Sequence of chain 1.F:
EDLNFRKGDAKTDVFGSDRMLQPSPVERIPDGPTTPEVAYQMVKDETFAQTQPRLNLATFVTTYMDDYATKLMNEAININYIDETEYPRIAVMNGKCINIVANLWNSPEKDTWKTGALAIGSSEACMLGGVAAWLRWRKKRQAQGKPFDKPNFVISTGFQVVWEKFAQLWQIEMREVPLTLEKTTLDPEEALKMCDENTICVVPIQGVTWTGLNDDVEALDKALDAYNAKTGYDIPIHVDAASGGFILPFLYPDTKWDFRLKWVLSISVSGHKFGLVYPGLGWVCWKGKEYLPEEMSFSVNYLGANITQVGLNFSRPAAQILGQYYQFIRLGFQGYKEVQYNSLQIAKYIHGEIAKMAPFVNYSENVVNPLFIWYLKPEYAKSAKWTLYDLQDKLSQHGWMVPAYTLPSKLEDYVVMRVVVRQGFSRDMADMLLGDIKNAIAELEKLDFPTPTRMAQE

Sequence of chain 1.D:
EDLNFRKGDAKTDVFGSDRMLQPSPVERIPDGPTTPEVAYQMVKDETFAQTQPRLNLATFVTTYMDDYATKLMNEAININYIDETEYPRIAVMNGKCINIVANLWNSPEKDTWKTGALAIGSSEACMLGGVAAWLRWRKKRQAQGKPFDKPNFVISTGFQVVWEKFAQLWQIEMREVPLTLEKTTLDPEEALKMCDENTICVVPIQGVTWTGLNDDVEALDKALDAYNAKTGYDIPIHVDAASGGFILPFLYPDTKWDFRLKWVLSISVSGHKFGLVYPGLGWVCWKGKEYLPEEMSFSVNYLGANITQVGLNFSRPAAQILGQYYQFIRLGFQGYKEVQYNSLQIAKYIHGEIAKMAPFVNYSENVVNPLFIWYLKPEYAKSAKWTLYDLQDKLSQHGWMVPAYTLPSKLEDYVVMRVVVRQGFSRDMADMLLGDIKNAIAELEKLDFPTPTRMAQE

The small molecule below binds the protein below.
Small molecule (SMILES): NCCCC(=O)O

Binding-site contacts:
Ligand atom C contacts residue THR60 of chain 1.F at 3.5 Å.
Ligand atom CG contacts residue PLP1 of chain 1.Q at 4.2 Å.
Ligand atom C contacts residue PHE61 of chain 1.F at 3.8 Å (hydrophobic).
Ligand atom CD contacts residue THR210 of chain 1.F at 4.2 Å.
Ligand atom O contacts residue ASN81 of chain 1.D at 3.0 Å (h-bond).
Ligand atom CG contacts residue ASP84 of chain 1.D at 4.0 Å.
Ligand atom N contacts residue LYS274 of chain 1.F at 2.8 Å (salt-bridge).
Ligand atom OXT contacts residue THR60 of chain 1.F at 3.5 Å (h-bond).
Ligand atom CG contacts residue ASN81 of chain 1.D at 4.3 Å.
Ligand atom CG contacts residue ILE83 of chain 1.D at 4.2 Å (hydrophobic).
Ligand atom CG contacts residue PHE315 of chain 1.D at 4.0 Å (hydrophobic).
Ligand atom CB contacts residue ASP84 of chain 1.D at 4.5 Å.
Ligand atom O contacts residue SER316 of chain 1.D at 3.9 Å.
Ligand atom CD contacts residue PLP1 of chain 1.Q at 4.4 Å.
Ligand atom N contacts residue PLP1 of chain 1.Q at 3.0 Å.
Ligand atom O contacts residue VAL62 of chain 1.F at 3.7 Å.
Ligand atom C contacts residue ASP84 of chain 1.D at 3.6 Å.
Ligand atom C contacts residue SER316 of chain 1.D at 3.8 Å.
Ligand atom N contacts residue GLN161 of chain 1.F at 3.7 Å.
Ligand atom O contacts residue ASP84 of chain 1.D at 2.7 Å (salt-bridge).
Ligand atom CB contacts residue GLN161 of chain 1.F at 4.2 Å.
Ligand atom CD contacts residue PHE61 of chain 1.F at 4.0 Å (hydrophobic).
Ligand atom C contacts residue VAL62 of chain 1.F at 3.8 Å (hydrophobic).
Ligand atom CD contacts residue LYS274 of chain 1.F at 4.1 Å.
Ligand atom CD contacts residue GLN161 of chain 1.F at 3.7 Å.
Ligand atom CG contacts residue SER316 of chain 1.D at 3.3 Å.
Ligand atom C contacts residue ASN81 of chain 1.D at 3.8 Å.
Ligand atom CB contacts residue PHE315 of chain 1.D at 3.9 Å (hydrophobic).
Ligand atom OXT contacts residue PHE61 of chain 1.F at 2.8 Å (h-bond).
Ligand atom N contacts residue PHE61 of chain 1.F at 4.3 Å.
Ligand atom O contacts residue THR60 of chain 1.F at 2.6 Å (h-bond).
Ligand atom OXT contacts residue VAL62 of chain 1.F at 3.7 Å.
Ligand atom O contacts residue PHE61 of chain 1.F at 4.0 Å.
Ligand atom OXT contacts residue LYS274 of chain 1.F at 4.0 Å.
Ligand atom N contacts residue THR210 of chain 1.F at 4.4 Å.